Sequence of chain 2.B:
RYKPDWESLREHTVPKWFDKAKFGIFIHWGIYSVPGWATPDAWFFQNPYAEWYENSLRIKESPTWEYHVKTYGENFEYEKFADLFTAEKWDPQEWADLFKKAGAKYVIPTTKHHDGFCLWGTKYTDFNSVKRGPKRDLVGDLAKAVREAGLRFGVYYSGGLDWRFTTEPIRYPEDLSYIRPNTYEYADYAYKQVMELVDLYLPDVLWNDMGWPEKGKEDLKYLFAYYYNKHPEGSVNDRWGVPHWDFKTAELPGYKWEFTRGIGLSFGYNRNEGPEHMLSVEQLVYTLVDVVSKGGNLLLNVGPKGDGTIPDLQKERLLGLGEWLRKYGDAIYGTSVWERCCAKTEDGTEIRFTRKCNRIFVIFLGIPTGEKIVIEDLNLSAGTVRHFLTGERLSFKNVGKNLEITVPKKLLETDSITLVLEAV

Binding-site contacts:
Ligand atom O2 contacts residue ASP224 of chain 2.B at 4.1 Å.
Ligand atom C4 contacts residue HIS34 of chain 2.B at 3.3 Å.
Ligand atom C1 contacts residue GLU266 of chain 2.B at 3.5 Å.
Ligand atom O3 contacts residue GLU66 of chain 2.B at 2.3 Å (salt-bridge).
Ligand atom C4 contacts residue HIS128 of chain 2.B at 3.8 Å.
Ligand atom O3 contacts residue HIS129 of chain 2.B at 3.9 Å.
Ligand atom O1 contacts residue GLU266 of chain 2.B at 3.9 Å.
Ligand atom C4 contacts residue PHE290 of chain 2.B at 4.0 Å (hydrophobic).
Ligand atom O4 contacts residue TYR171 of chain 2.B at 3.5 Å (h-bond).
Ligand atom C2 contacts residue TRP67 of chain 2.B at 4.3 Å (hydrophobic).
Ligand atom C2 contacts residue HIS129 of chain 2.B at 3.6 Å.
Ligand atom C3 contacts residue TRP67 of chain 2.B at 4.2 Å (hydrophobic).
Ligand atom O2 contacts residue HIS129 of chain 2.B at 3.1 Å (h-bond).
Ligand atom C5 contacts residue PHE290 of chain 2.B at 4.0 Å (hydrophobic).
Ligand atom O4 contacts residue HIS128 of chain 2.B at 2.8 Å (h-bond).
Ligand atom O3 contacts residue TYR64 of chain 2.B at 4.3 Å.
Ligand atom C6 contacts residue PHE32 of chain 2.B at 3.5 Å (hydrophobic).
Ligand atom O5 contacts residue ASP224 of chain 2.B at 3.5 Å (salt-bridge).
Ligand atom O3 contacts residue HIS128 of chain 2.B at 2.9 Å.
Ligand atom C3 contacts residue HIS128 of chain 2.B at 3.9 Å.
Ligand atom C1 contacts residue ARG254 of chain 2.B at 4.0 Å.
Ligand atom C6 contacts residue GLU266 of chain 2.B at 4.2 Å.
Ligand atom O5 contacts residue ARG254 of chain 2.B at 3.5 Å (salt-bridge).
Ligand atom C6 contacts residue HIS34 of chain 2.B at 3.8 Å.
Ligand atom O4 contacts residue HIS34 of chain 2.B at 2.6 Å (h-bond).
Ligand atom O1 contacts residue ASP224 of chain 2.B at 2.9 Å (salt-bridge).
Ligand atom O3 contacts residue TRP67 of chain 2.B at 3.3 Å (h-bond).
Ligand atom C3 contacts residue GLU66 of chain 2.B at 3.3 Å.
Ligand atom C5 contacts residue HIS34 of chain 2.B at 4.1 Å.
Ligand atom O1 contacts residue MET225 of chain 2.B at 4.2 Å.
Ligand atom C5 contacts residue GLU266 of chain 2.B at 3.7 Å.
Ligand atom C2 contacts residue ASP224 of chain 2.B at 3.4 Å.
Ligand atom C3 contacts residue TYR64 of chain 2.B at 4.3 Å (hydrophobic).
Ligand atom O5 contacts residue GLU266 of chain 2.B at 3.3 Å (salt-bridge).
Ligand atom C4 contacts residue GLU66 of chain 2.B at 3.8 Å.
Ligand atom C6 contacts residue PHE290 of chain 2.B at 3.9 Å (hydrophobic).
Ligand atom O2 contacts residue TRP67 of chain 2.B at 3.4 Å (h-bond).
Ligand atom O4 contacts residue ASP224 of chain 2.B at 4.0 Å.
Ligand atom C1 contacts residue ASP224 of chain 2.B at 3.5 Å.
Ligand atom O1 contacts residue ARG254 of chain 2.B at 3.3 Å (salt-bridge).

This small molecule binds to this protein.
Small molecule (SMILES): C[C@@H]1O[C@H](O)[C@@H](O)[C@H](O)[C@@H]1O